Binding-site contacts:
Ligand atom N11 contacts residue GOL1 of chain 1.J at 3.7 Å.
Ligand atom N08 contacts residue ILE227 of chain 1.C at 3.6 Å.
Ligand atom C04 contacts residue ASP231 of chain 1.C at 3.2 Å.
Ligand atom N06 contacts residue ASP231 of chain 1.C at 2.7 Å (salt-bridge).
Ligand atom C07 contacts residue ILE227 of chain 1.C at 3.9 Å (hydrophobic).
Ligand atom C05 contacts residue TRP193 of chain 1.C at 4.2 Å (hydrophobic).
Ligand atom C12 contacts residue TRP193 of chain 1.C at 3.8 Å (hydrophobic).
Ligand atom C13 contacts residue GLY165 of chain 1.C at 3.4 Å.
Ligand atom C12 contacts residue HIS78 of chain 1.B at 4.0 Å.
Ligand atom N11 contacts residue TRP193 of chain 1.C at 3.9 Å.
Ligand atom N06 contacts residue HIS78 of chain 1.B at 4.0 Å.
Ligand atom C05 contacts residue ASP231 of chain 1.C at 3.3 Å.
Ligand atom C10 contacts residue GOL1 of chain 1.J at 3.4 Å.
Ligand atom C03 contacts residue ILE79 of chain 1.C at 3.4 Å (hydrophobic).
Ligand atom F01 contacts residue PRO77 of chain 1.B at 3.4 Å.
Ligand atom C02 contacts residue ILE79 of chain 1.C at 3.5 Å (hydrophobic).
Ligand atom C04 contacts residue HIS78 of chain 1.B at 3.2 Å.
Ligand atom C09 contacts residue ILE227 of chain 1.C at 3.8 Å (hydrophobic).
Ligand atom N06 contacts residue TRP193 of chain 1.C at 4.0 Å.
Ligand atom C09 contacts residue ASP12 of chain 1.C at 4.0 Å.
Ligand atom N08 contacts residue CYS236 of chain 1.C at 3.8 Å.
Ligand atom C05 contacts residue ILE79 of chain 1.C at 4.2 Å (hydrophobic).
Ligand atom C07 contacts residue TRP193 of chain 1.C at 4.0 Å (hydrophobic).
Ligand atom F01 contacts residue HIS78 of chain 1.B at 4.0 Å.
Ligand atom C03 contacts residue HIS78 of chain 1.B at 3.2 Å.
Ligand atom C05 contacts residue HIS78 of chain 1.B at 3.6 Å.
Ligand atom C10 contacts residue TRP193 of chain 1.C at 4.2 Å (hydrophobic).
Ligand atom C12 contacts residue GLY165 of chain 1.C at 3.9 Å.
Ligand atom C04 contacts residue ILE79 of chain 1.C at 3.8 Å (hydrophobic).
Ligand atom C10 contacts residue ASP12 of chain 1.C at 3.7 Å.
Ligand atom C13 contacts residue HIS78 of chain 1.B at 4.0 Å.
Ligand atom C04 contacts residue PHE230 of chain 1.C at 4.0 Å (hydrophobic).
Ligand atom C09 contacts residue CYS236 of chain 1.C at 3.5 Å (hydrophobic).
Ligand atom N08 contacts residue ASP231 of chain 1.C at 2.9 Å (salt-bridge).
Ligand atom C13 contacts residue ILE79 of chain 1.C at 4.1 Å (hydrophobic).
Ligand atom C02 contacts residue HIS78 of chain 1.B at 3.6 Å.
Ligand atom F01 contacts residue ILE79 of chain 1.C at 3.7 Å.
Ligand atom C09 contacts residue ASP231 of chain 1.C at 4.2 Å.
Ligand atom C10 contacts residue ILE227 of chain 1.C at 4.2 Å (hydrophobic).
Ligand atom C07 contacts residue ASP231 of chain 1.C at 3.3 Å.

A protein and the small-molecule ligand that binds it are described below.
Small molecule (SMILES): Fc1ccc(NC2=NCCN2)cc1

Sequence of chain 1.C:
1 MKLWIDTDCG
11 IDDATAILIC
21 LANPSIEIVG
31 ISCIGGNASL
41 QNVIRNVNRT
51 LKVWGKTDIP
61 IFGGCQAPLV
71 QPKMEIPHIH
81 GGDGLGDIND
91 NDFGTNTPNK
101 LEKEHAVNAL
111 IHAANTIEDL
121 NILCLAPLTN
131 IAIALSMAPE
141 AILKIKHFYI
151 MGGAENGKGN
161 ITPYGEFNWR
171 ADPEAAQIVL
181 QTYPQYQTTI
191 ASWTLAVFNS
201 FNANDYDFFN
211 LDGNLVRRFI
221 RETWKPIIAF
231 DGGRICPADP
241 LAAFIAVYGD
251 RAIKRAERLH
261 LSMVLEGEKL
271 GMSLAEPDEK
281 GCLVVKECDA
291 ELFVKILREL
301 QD

Sequence of chain 1.B:
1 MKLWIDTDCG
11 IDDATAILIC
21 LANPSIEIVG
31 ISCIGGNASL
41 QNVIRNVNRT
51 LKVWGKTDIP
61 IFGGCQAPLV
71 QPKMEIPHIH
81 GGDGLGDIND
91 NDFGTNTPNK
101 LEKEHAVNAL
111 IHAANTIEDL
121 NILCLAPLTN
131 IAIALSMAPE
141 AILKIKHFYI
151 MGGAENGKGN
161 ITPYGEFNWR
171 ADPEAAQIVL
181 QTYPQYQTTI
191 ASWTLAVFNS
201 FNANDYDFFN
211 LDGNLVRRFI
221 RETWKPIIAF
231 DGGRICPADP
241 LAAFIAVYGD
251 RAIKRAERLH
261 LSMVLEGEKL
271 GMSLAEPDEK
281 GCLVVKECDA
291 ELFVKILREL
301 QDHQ